Sequence of chain 1.A:
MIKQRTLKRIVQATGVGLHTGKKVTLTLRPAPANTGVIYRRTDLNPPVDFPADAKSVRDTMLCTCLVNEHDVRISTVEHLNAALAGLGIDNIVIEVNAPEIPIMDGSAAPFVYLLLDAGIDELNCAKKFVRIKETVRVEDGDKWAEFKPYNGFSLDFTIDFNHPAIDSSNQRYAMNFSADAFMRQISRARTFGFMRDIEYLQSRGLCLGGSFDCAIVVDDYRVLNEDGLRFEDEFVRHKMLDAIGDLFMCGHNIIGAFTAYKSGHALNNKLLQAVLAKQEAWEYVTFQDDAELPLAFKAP

The small molecule below binds the protein below.
Small molecule (SMILES): O=C(NO)[C@@H](Cc1ccc2ccccc2c1)NS(=O)(=O)c1ccc2ccccc2c1

Binding-site contacts:
Ligand atom C18 contacts residue PHE192 of chain 1.A at 3.6 Å (hydrophobic).
Ligand atom O13 contacts residue ILE103 of chain 1.A at 3.4 Å.
Ligand atom C4 contacts residue LEU62 of chain 1.A at 3.4 Å (hydrophobic).
Ligand atom C4 contacts residue LEU18 of chain 1.A at 3.2 Å (hydrophobic).
Ligand atom C11 contacts residue ALA215 of chain 1.A at 3.6 Å (hydrophobic).
Ligand atom O28 contacts residue HIS79 of chain 1.A at 3.4 Å (h-bond).
Ligand atom N1 contacts residue LEU62 of chain 1.A at 2.7 Å (h-bond).
Ligand atom C23 contacts residue ILE198 of chain 1.A at 3.5 Å (hydrophobic).
Ligand atom S2 contacts residue LEU62 of chain 1.A at 3.5 Å (h-bond).
Ligand atom C7 contacts residue LEU18 of chain 1.A at 3.7 Å (hydrophobic).
Ligand atom C6 contacts residue LEU18 of chain 1.A at 3.5 Å (hydrophobic).
Ligand atom C8 contacts residue LEU18 of chain 1.A at 3.7 Å (hydrophobic).
Ligand atom N29 contacts residue GLU78 of chain 1.A at 2.8 Å (salt-bridge).
Ligand atom C24 contacts residue GLY193 of chain 1.A at 3.7 Å.
Ligand atom O28 contacts residue ZN1 of chain 1.B at 2.2 Å.
Ligand atom N29 contacts residue HIS265 of chain 1.A at 3.5 Å (h-bond).
Ligand atom C24 contacts residue PHE192 of chain 1.A at 3.5 Å (hydrophobic).
Ligand atom O30 contacts residue HIS265 of chain 1.A at 2.6 Å (h-bond).
Ligand atom C18 contacts residue THR191 of chain 1.A at 3.7 Å.
Ligand atom O28 contacts residue HIS238 of chain 1.A at 3.1 Å (h-bond).
Ligand atom O13 contacts residue HIS79 of chain 1.A at 3.4 Å.
Ligand atom O30 contacts residue ZN1 of chain 1.B at 2.2 Å.
Ligand atom N1 contacts residue GLU78 of chain 1.A at 3.5 Å (salt-bridge).
Ligand atom O14 contacts residue LEU62 of chain 1.A at 3.4 Å (h-bond).
Ligand atom O14 contacts residue LEU18 of chain 1.A at 3.6 Å.
Ligand atom C5 contacts residue LEU18 of chain 1.A at 3.5 Å (hydrophobic).
Ligand atom O30 contacts residue HIS79 of chain 1.A at 3.3 Å (h-bond).
Ligand atom N29 contacts residue ZN1 of chain 1.B at 2.9 Å.
Ligand atom C25 contacts residue THR191 of chain 1.A at 3.5 Å.
Ligand atom C3 contacts residue LEU18 of chain 1.A at 3.3 Å (hydrophobic).
Ligand atom C16 contacts residue LEU62 of chain 1.A at 3.3 Å (hydrophobic).
Ligand atom O28 contacts residue THR191 of chain 1.A at 2.6 Å (h-bond).
Ligand atom C12 contacts residue CYS214 of chain 1.A at 3.7 Å (hydrophobic).
Ligand atom O14 contacts residue CYS63 of chain 1.A at 3.3 Å.
Ligand atom C26 contacts residue THR191 of chain 1.A at 3.2 Å.
Ligand atom C23 contacts residue GLY193 of chain 1.A at 3.7 Å.
Ligand atom O30 contacts residue ASP242 of chain 1.A at 3.1 Å (salt-bridge).
Ligand atom C27 contacts residue THR191 of chain 1.A at 3.3 Å.
Ligand atom O30 contacts residue GLU78 of chain 1.A at 3.1 Å.
Ligand atom C27 contacts residue ZN1 of chain 1.B at 2.8 Å.